Sequence of chain 1.C:
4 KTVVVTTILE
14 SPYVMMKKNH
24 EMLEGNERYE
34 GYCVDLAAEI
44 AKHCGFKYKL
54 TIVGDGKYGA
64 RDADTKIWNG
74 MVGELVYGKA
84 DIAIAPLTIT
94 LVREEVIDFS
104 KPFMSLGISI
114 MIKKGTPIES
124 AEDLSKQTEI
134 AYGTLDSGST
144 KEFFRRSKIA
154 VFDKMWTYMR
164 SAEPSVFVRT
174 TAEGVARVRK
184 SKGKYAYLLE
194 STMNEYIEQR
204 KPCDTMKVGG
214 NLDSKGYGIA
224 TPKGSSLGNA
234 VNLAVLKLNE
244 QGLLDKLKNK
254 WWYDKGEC

A small-molecule ligand and the protein it binds are described below.
Small molecule (SMILES): Cc1onc(O)c1C[C@H](N)C(=O)O

Binding-site contacts:
Ligand atom CB contacts residue GLU193 of chain 1.C at 4.0 Å.
Ligand atom N contacts residue TYR220 of chain 1.C at 3.6 Å.
Ligand atom OE2 contacts residue MET196 of chain 1.C at 3.5 Å.
Ligand atom OT2 contacts residue THR91 of chain 1.C at 3.0 Å (h-bond).
Ligand atom CB contacts residue LEU138 of chain 1.C at 3.8 Å (hydrophobic).
Ligand atom CD1 contacts residue THR143 of chain 1.C at 3.8 Å.
Ligand atom OE2 contacts residue GLU193 of chain 1.C at 3.3 Å (salt-bridge).
Ligand atom NE1 contacts residue GLU193 of chain 1.C at 3.0 Å (salt-bridge).
Ligand atom CG contacts residue GLU193 of chain 1.C at 3.3 Å.
Ligand atom OT1 contacts residue SER142 of chain 1.C at 2.9 Å (h-bond).
Ligand atom CD1 contacts residue GLU193 of chain 1.C at 3.7 Å.
Ligand atom OT2 contacts residue ARG96 of chain 1.C at 2.8 Å (salt-bridge).
Ligand atom C contacts residue SER142 of chain 1.C at 3.3 Å.
Ligand atom OT2 contacts residue TYR61 of chain 1.C at 3.5 Å.
Ligand atom OT1 contacts residue ARG96 of chain 1.C at 3.0 Å (salt-bridge).
Ligand atom C contacts residue ARG96 of chain 1.C at 3.5 Å.
Ligand atom CE2 contacts residue PRO89 of chain 1.C at 3.9 Å (hydrophobic).
Ligand atom OE1 contacts residue LEU138 of chain 1.C at 4.0 Å.
Ligand atom N contacts residue THR91 of chain 1.C at 3.0 Å (h-bond).
Ligand atom C contacts residue TYR61 of chain 1.C at 3.6 Å (hydrophobic).
Ligand atom N contacts residue PRO89 of chain 1.C at 2.7 Å (h-bond).
Ligand atom CE2 contacts residue GLU193 of chain 1.C at 3.3 Å.
Ligand atom OT2 contacts residue SER142 of chain 1.C at 3.8 Å.
Ligand atom OE1 contacts residue THR143 of chain 1.C at 2.8 Å (h-bond).
Ligand atom CE2 contacts residue MET196 of chain 1.C at 3.8 Å (hydrophobic).
Ligand atom N contacts residue GLU193 of chain 1.C at 2.8 Å (salt-bridge).
Ligand atom OT2 contacts residue LEU90 of chain 1.C at 3.6 Å.
Ligand atom C contacts residue THR91 of chain 1.C at 3.8 Å.
Ligand atom NE1 contacts residue LEU192 of chain 1.C at 3.7 Å.
Ligand atom OT1 contacts residue GLY141 of chain 1.C at 3.2 Å.
Ligand atom CE2 contacts residue TYR220 of chain 1.C at 3.6 Å (hydrophobic).
Ligand atom CA contacts residue PRO89 of chain 1.C at 3.9 Å (hydrophobic).
Ligand atom CD2 contacts residue GLU193 of chain 1.C at 3.0 Å.
Ligand atom CA contacts residue THR91 of chain 1.C at 3.5 Å.
Ligand atom CA contacts residue SER142 of chain 1.C at 3.5 Å.
Ligand atom CE2 contacts residue TYR61 of chain 1.C at 3.5 Å (hydrophobic).
Ligand atom CA contacts residue GLU193 of chain 1.C at 3.5 Å.
Ligand atom OT2 contacts residue PRO89 of chain 1.C at 3.8 Å.
Ligand atom OT1 contacts residue TYR61 of chain 1.C at 3.3 Å.
Ligand atom CB contacts residue TYR61 of chain 1.C at 3.6 Å (hydrophobic).